Sequence of chain 1.B:
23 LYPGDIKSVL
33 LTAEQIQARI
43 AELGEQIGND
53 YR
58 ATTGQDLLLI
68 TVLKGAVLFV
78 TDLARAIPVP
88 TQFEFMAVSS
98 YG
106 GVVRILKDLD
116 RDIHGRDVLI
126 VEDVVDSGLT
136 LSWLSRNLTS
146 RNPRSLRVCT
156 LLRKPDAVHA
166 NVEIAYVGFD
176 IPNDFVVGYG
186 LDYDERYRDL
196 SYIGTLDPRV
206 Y

This protein binds this small molecule.
Small molecule (SMILES): O=c1[nH]cnc2c1ncn2[C@@H]1CNC[C@@H]1OCP(=O)(O)O

Binding-site contacts:
Ligand atom CAI contacts residue ASP131 of chain 1.B at 3.7 Å.
Ligand atom OAD contacts residue SER132 of chain 1.B at 3.4 Å (h-bond).
Ligand atom N9 contacts residue VAL129 of chain 1.B at 4.3 Å.
Ligand atom C2 contacts residue PHE180 of chain 1.B at 3.8 Å (hydrophobic).
Ligand atom OAC contacts residue ASP131 of chain 1.B at 3.4 Å.
Ligand atom C5 contacts residue PHE180 of chain 1.B at 3.8 Å (hydrophobic).
Ligand atom CAI contacts residue VAL129 of chain 1.B at 3.4 Å (hydrophobic).
Ligand atom N1 contacts residue PHE180 of chain 1.B at 3.7 Å.
Ligand atom PAU contacts residue SER132 of chain 1.B at 3.7 Å.
Ligand atom N1 contacts residue LEU186 of chain 1.B at 4.0 Å.
Ligand atom OAD contacts residue ASP131 of chain 1.B at 2.7 Å (salt-bridge).
Ligand atom C4 contacts residue PHE180 of chain 1.B at 4.0 Å (hydrophobic).
Ligand atom O6 contacts residue VAL181 of chain 1.B at 2.8 Å (h-bond).
Ligand atom C6 contacts residue PHE180 of chain 1.B at 3.7 Å (hydrophobic).
Ligand atom C6 contacts residue LYS159 of chain 1.B at 3.8 Å.
Ligand atom OAD contacts residue VAL129 of chain 1.B at 4.1 Å.
Ligand atom NAL contacts residue POP1 of chain 1.L at 3.1 Å (h-bond).
Ligand atom C2 contacts residue ASP187 of chain 1.B at 3.7 Å.
Ligand atom OAD contacts residue GLY133 of chain 1.B at 2.9 Å (h-bond).
Ligand atom OAB contacts residue GLY133 of chain 1.B at 4.3 Å.
Ligand atom C2 contacts residue LEU186 of chain 1.B at 3.9 Å (hydrophobic).
Ligand atom PAU contacts residue GLY133 of chain 1.B at 3.8 Å.
Ligand atom N7 contacts residue LYS159 of chain 1.B at 3.0 Å (salt-bridge).
Ligand atom PAU contacts residue ASP131 of chain 1.B at 3.5 Å.
Ligand atom OAN contacts residue ASP131 of chain 1.B at 4.3 Å.
Ligand atom OAB contacts residue SER132 of chain 1.B at 3.9 Å.
Ligand atom N1 contacts residue VAL181 of chain 1.B at 2.5 Å (h-bond).
Ligand atom OAD contacts residue VAL130 of chain 1.B at 3.5 Å.
Ligand atom C2 contacts residue VAL181 of chain 1.B at 3.5 Å (hydrophobic).
Ligand atom C6 contacts residue VAL181 of chain 1.B at 3.4 Å (hydrophobic).
Ligand atom OAC contacts residue SER132 of chain 1.B at 2.6 Å (h-bond).
Ligand atom CAG contacts residue POP1 of chain 1.L at 3.2 Å.
Ligand atom C5 contacts residue LYS159 of chain 1.B at 3.7 Å.
Ligand atom O6 contacts residue ASP179 of chain 1.B at 3.9 Å.
Ligand atom O6 contacts residue LYS159 of chain 1.B at 3.0 Å (salt-bridge).
Ligand atom OAC contacts residue GLY133 of chain 1.B at 3.7 Å.
Ligand atom C8 contacts residue LYS159 of chain 1.B at 4.2 Å.
Ligand atom C4 contacts residue VAL129 of chain 1.B at 4.2 Å (hydrophobic).
Ligand atom O6 contacts residue PHE180 of chain 1.B at 3.4 Å.
Ligand atom N3 contacts residue PHE180 of chain 1.B at 4.1 Å.